Binding-site contacts:
Ligand atom N7 contacts residue TYR104 of chain 1.A at 3.5 Å.
Ligand atom C5 contacts residue TYR104 of chain 1.A at 3.7 Å (hydrophobic).
Ligand atom O3G contacts residue GLU69 of chain 1.A at 3.2 Å.
Ligand atom PB contacts residue LYS73 of chain 1.A at 3.5 Å.
Ligand atom O1B contacts residue GLY72 of chain 1.A at 2.8 Å (h-bond).
Ligand atom O3G contacts residue SER70 of chain 1.A at 2.2 Å (h-bond).
Ligand atom C6 contacts residue ASP101 of chain 1.A at 3.9 Å.
Ligand atom O2G contacts residue GLU69 of chain 1.A at 3.4 Å.
Ligand atom O1A contacts residue SER70 of chain 1.A at 3.9 Å.
Ligand atom C8 contacts residue TYR104 of chain 1.A at 3.5 Å (hydrophobic).
Ligand atom N6 contacts residue TYR104 of chain 1.A at 3.6 Å.
Ligand atom PG contacts residue SER70 of chain 1.A at 3.3 Å.
Ligand atom O5' contacts residue THR75 of chain 1.A at 3.0 Å (h-bond).
Ligand atom O4' contacts residue THR75 of chain 1.A at 3.6 Å.
Ligand atom N3 contacts residue GLY266 of chain 1.A at 3.5 Å (h-bond).
Ligand atom O4' contacts residue TYR104 of chain 1.A at 3.5 Å (h-bond).
Ligand atom O2A contacts residue THR74 of chain 1.A at 3.2 Å.
Ligand atom N6 contacts residue ASP101 of chain 1.A at 2.8 Å (salt-bridge).
Ligand atom O2A contacts residue THR75 of chain 1.A at 3.9 Å.
Ligand atom C2 contacts residue GLY266 of chain 1.A at 3.9 Å.
Ligand atom PB contacts residue SER70 of chain 1.A at 3.6 Å.
Ligand atom O1B contacts residue SER70 of chain 1.A at 2.8 Å.
Ligand atom PB contacts residue GLY72 of chain 1.A at 3.6 Å.
Ligand atom O2G contacts residue GLN195 of chain 1.A at 2.9 Å (h-bond).
Ligand atom O2B contacts residue THR74 of chain 1.A at 2.7 Å (h-bond).
Ligand atom N9 contacts residue TYR104 of chain 1.A at 3.8 Å.
Ligand atom O3' contacts residue ASN241 of chain 1.A at 2.6 Å (h-bond).
Ligand atom O3A contacts residue THR74 of chain 1.A at 3.5 Å (h-bond).
Ligand atom O2' contacts residue TYR265 of chain 1.A at 2.8 Å.
Ligand atom O2G contacts residue SER70 of chain 1.A at 3.5 Å (h-bond).
Ligand atom O5' contacts residue GLY72 of chain 1.A at 3.8 Å.
Ligand atom PB contacts residue SER71 of chain 1.A at 3.8 Å.
Ligand atom O3B contacts residue THR74 of chain 1.A at 3.8 Å.
Ligand atom O2G contacts residue LYS73 of chain 1.A at 3.6 Å.
Ligand atom O3A contacts residue GLY72 of chain 1.A at 3.6 Å.
Ligand atom O1B contacts residue SER71 of chain 1.A at 2.7 Å (h-bond).
Ligand atom O3B contacts residue SER70 of chain 1.A at 3.7 Å.
Ligand atom O2B contacts residue LYS73 of chain 1.A at 2.8 Å.
Ligand atom C6 contacts residue TYR104 of chain 1.A at 3.7 Å (hydrophobic).
Ligand atom O2B contacts residue GLY72 of chain 1.A at 3.2 Å.

Sequence of chain 1.A:
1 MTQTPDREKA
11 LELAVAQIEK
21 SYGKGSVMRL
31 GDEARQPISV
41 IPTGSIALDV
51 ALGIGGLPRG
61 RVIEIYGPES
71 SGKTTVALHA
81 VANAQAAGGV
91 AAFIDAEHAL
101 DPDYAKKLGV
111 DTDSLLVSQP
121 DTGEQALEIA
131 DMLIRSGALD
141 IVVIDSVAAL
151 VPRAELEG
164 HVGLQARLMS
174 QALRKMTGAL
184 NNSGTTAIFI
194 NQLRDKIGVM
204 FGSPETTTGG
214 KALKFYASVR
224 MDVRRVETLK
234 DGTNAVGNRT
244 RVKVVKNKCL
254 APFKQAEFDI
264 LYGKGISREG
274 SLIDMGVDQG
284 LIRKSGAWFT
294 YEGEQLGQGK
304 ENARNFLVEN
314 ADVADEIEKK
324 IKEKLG

A protein and the small-molecule ligand that binds it are described below.
Small molecule (SMILES): Nc1ncnc2c1ncn2[C@@H]1O[C@H](COP(=O)(O)OP(=O)(O)OP(O)(O)=S)[C@@H](O)[C@H]1O